Sequence of chain 1.A:
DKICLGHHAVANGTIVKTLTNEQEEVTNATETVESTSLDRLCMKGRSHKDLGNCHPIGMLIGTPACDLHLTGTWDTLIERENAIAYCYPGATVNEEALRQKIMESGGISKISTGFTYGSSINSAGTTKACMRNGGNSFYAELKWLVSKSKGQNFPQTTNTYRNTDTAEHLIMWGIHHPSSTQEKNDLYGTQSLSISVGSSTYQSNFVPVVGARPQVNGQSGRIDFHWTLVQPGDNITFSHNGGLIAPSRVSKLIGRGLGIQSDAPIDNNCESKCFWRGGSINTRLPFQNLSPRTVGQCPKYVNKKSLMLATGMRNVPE

A protein and the small-molecule ligand that binds it are described below.
Small molecule (SMILES): CC(=O)N[C@H]1[C@H](O[C@H]2[C@H](O)[C@@H](NC(C)=O)CO[C@@H]2CO)O[C@H](CO)[C@@H](O[C@@H]2O[C@H](CO[C@H]3O[C@H](CO)[C@@H](O)[C@H](O)[C@@H]3O)[C@@H](O)[C@H](O[C@H]3O[C@H](CO)[C@@H](O)[C@H](O)[C@@H]3O)[C@@H]2O)[C@@H]1O

Sequence of chain 1.F:
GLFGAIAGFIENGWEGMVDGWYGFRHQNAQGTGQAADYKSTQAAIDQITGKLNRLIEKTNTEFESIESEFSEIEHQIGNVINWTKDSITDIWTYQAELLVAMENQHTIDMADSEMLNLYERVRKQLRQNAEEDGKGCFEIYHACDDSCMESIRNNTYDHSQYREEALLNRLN

Binding-site contacts:
Ligand atom N2 contacts residue ASN82 of chain 1.F at 2.9 Å (h-bond).
Ligand atom C7 contacts residue GLU104 of chain 1.A at 3.6 Å.
Ligand atom O7 contacts residue GLU104 of chain 1.A at 3.0 Å (salt-bridge).
Ligand atom C8 contacts residue ARG293 of chain 1.E at 3.5 Å.
Ligand atom O3 contacts residue ILE254 of chain 1.A at 3.4 Å (h-bond).
Ligand atom O3 contacts residue GLY255 of chain 1.A at 4.5 Å.
Ligand atom C5 contacts residue ASN82 of chain 1.F at 3.7 Å.
Ligand atom C7 contacts residue HIS75 of chain 1.F at 4.4 Å.
Ligand atom C7 contacts residue ASN82 of chain 1.F at 3.6 Å.
Ligand atom O7 contacts residue ASN79 of chain 1.F at 2.7 Å (h-bond).
Ligand atom C7 contacts residue ARG293 of chain 1.E at 4.5 Å.
Ligand atom C1 contacts residue GLY78 of chain 1.F at 4.4 Å.
Ligand atom O7 contacts residue HIS75 of chain 1.F at 3.6 Å.
Ligand atom C1 contacts residue ASN82 of chain 1.F at 1.4 Å.
Ligand atom C2 contacts residue ASN82 of chain 1.F at 2.5 Å.
Ligand atom C3 contacts residue ASN82 of chain 1.F at 3.8 Å.
Ligand atom N2 contacts residue ASN79 of chain 1.F at 4.4 Å.
Ligand atom C4 contacts residue ASN82 of chain 1.F at 4.3 Å.
Ligand atom C8 contacts residue ASN82 of chain 1.F at 3.9 Å.
Ligand atom C8 contacts residue ASN79 of chain 1.F at 4.2 Å.
Ligand atom O5 contacts residue ASN82 of chain 1.F at 2.4 Å (h-bond).
Ligand atom C7 contacts residue ASN79 of chain 1.F at 3.8 Å.
Ligand atom C8 contacts residue GLU104 of chain 1.A at 3.5 Å.
Ligand atom O7 contacts residue ASN82 of chain 1.F at 4.4 Å.

Sequence of chain 1.E:
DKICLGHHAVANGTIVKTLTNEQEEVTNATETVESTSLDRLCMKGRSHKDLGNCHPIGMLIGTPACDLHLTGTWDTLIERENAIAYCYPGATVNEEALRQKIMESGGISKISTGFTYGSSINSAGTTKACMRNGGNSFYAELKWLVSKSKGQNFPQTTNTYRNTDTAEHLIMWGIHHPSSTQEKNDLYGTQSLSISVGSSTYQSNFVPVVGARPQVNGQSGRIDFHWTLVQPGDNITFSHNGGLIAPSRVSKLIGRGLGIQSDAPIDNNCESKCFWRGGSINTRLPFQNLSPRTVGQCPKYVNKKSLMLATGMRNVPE